Sequence of chain 1.A:
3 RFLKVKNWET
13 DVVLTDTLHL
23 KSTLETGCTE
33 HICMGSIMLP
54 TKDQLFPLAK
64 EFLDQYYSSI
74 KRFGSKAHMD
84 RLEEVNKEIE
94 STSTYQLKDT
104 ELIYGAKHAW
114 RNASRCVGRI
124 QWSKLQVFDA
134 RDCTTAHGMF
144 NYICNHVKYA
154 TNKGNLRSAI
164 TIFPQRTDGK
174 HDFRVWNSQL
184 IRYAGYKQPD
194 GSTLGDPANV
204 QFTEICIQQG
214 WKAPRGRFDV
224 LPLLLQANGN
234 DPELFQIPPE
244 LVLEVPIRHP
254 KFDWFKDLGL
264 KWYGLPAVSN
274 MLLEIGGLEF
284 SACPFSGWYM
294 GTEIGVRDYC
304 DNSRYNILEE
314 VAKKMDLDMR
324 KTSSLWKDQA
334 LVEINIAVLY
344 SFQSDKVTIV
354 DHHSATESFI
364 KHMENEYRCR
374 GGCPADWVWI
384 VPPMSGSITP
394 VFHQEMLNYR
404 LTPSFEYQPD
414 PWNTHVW

The small molecule below binds the protein below.
Small molecule (SMILES): Cc1cc(N)nc(C[C@@H]2CNC[C@@H]2OCCNCC(F)(F)c2cc(F)cc(Cl)c2)c1

Binding-site contacts:
Ligand atom C06 contacts residue HEM1 of chain 1.C at 3.6 Å.
Ligand atom C24 contacts residue HEM1 of chain 1.C at 3.5 Å.
Ligand atom F23 contacts residue TRP291 of chain 1.A at 2.9 Å.
Ligand atom C02 contacts residue HEM1 of chain 1.C at 3.3 Å.
Ligand atom C24 contacts residue TRP291 of chain 1.A at 3.7 Å (hydrophobic).
Ligand atom CL25 contacts residue GLY290 of chain 1.A at 3.4 Å.
Ligand atom F23 contacts residue HEM1 of chain 1.C at 3.5 Å.
Ligand atom C22 contacts residue GLU296 of chain 1.A at 2.4 Å.
Ligand atom C04 contacts residue TYR410 of chain 1.A at 3.5 Å (hydrophobic).
Ligand atom C02 contacts residue TYR410 of chain 1.A at 3.5 Å (hydrophobic).
Ligand atom C23 contacts residue TRP291 of chain 1.A at 3.7 Å (hydrophobic).
Ligand atom F23 contacts residue GLU296 of chain 1.A at 2.4 Å.
Ligand atom C11 contacts residue GLN182 of chain 1.A at 3.6 Å.
Ligand atom C5' contacts residue H4B1 of chain 1.D at 3.3 Å.
Ligand atom C5' contacts residue TRP382 of chain 1.A at 3.4 Å (hydrophobic).
Ligand atom N01 contacts residue HEM1 of chain 1.C at 2.6 Å (h-bond).
Ligand atom C03 contacts residue MET40 of chain 1.A at 3.6 Å (hydrophobic).
Ligand atom C14 contacts residue GLU296 of chain 1.A at 3.3 Å.
Ligand atom CL25 contacts residue HEM1 of chain 1.C at 3.4 Å.
Ligand atom C13 contacts residue GLU296 of chain 1.A at 3.5 Å.
Ligand atom C21 contacts residue PRO269 of chain 1.A at 3.7 Å (hydrophobic).
Ligand atom O09 contacts residue HEM1 of chain 1.C at 3.6 Å.
Ligand atom C5' contacts residue HEM1 of chain 1.C at 3.3 Å.
Ligand atom N1' contacts residue HEM1 of chain 1.C at 2.6 Å (h-bond).
Ligand atom C21 contacts residue GLU296 of chain 1.A at 3.2 Å.
Ligand atom C10 contacts residue HEM1 of chain 1.C at 3.4 Å.
Ligand atom N02 contacts residue HEM1 of chain 1.C at 2.7 Å (h-bond).
Ligand atom F23 contacts residue MET293 of chain 1.A at 3.5 Å.
Ligand atom N02 contacts residue ARG118 of chain 1.A at 3.7 Å.
Ligand atom F23 contacts residue TYR292 of chain 1.A at 3.5 Å.
Ligand atom F15 contacts residue VAL271 of chain 1.A at 3.2 Å.
Ligand atom N12 contacts residue HEM1 of chain 1.C at 3.0 Å (h-bond).
Ligand atom C2' contacts residue HEM1 of chain 1.C at 3.2 Å.
Ligand atom C23 contacts residue GLU296 of chain 1.A at 3.0 Å.
Ligand atom C04 contacts residue MET40 of chain 1.A at 3.6 Å (hydrophobic).
Ligand atom C13 contacts residue HEM1 of chain 1.C at 3.1 Å.
Ligand atom C07 contacts residue TRP10 of chain 1.B at 3.6 Å (hydrophobic).
Ligand atom N1' contacts residue H4B1 of chain 1.D at 2.8 Å (h-bond).
Ligand atom C03 contacts residue TYR410 of chain 1.A at 3.5 Å (hydrophobic).
Ligand atom F16 contacts residue GLU296 of chain 1.A at 2.8 Å.

Sequence of chain 1.B:
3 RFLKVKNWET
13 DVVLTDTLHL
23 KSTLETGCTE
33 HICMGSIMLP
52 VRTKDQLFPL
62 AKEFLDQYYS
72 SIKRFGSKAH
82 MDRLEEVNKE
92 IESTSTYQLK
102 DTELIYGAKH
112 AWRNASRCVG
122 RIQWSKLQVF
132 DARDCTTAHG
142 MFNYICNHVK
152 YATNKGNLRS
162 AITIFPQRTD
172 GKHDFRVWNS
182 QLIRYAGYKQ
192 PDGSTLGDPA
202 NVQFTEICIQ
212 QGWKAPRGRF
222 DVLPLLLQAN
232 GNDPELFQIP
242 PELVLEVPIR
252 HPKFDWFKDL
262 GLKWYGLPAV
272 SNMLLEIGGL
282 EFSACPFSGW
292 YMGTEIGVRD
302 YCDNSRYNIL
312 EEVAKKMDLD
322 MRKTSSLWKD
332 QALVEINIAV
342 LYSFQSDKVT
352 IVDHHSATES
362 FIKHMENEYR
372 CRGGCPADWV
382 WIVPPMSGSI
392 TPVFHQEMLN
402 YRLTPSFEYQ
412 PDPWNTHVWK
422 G